Sequence of chain 25.A:
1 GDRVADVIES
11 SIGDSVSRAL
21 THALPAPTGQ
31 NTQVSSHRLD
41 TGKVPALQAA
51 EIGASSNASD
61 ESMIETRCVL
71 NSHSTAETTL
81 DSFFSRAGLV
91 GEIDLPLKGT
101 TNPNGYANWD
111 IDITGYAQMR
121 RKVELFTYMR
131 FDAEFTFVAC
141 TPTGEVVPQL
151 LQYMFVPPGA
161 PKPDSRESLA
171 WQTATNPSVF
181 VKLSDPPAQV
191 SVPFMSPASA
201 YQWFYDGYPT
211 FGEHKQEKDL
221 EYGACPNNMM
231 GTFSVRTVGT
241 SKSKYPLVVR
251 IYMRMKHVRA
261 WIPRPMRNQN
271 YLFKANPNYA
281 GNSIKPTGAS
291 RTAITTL

Binding-site contacts:
Ligand atom CAE contacts residue ASP112 of chain 25.A at 3.6 Å.
Ligand atom CAD contacts residue GLN202 of chain 25.A at 3.6 Å.
Ligand atom NAY contacts residue TRP203 of chain 25.A at 3.7 Å.
Ligand atom CAF contacts residue GLN202 of chain 25.A at 3.6 Å.
Ligand atom CAL contacts residue ILE111 of chain 25.A at 3.5 Å (hydrophobic).
Ligand atom CAT contacts residue TRP203 of chain 25.A at 3.4 Å (hydrophobic).
Ligand atom OAS contacts residue VAL192 of chain 25.A at 3.9 Å.
Ligand atom CAQ contacts residue TYR201 of chain 25.A at 3.7 Å (hydrophobic).
Ligand atom CAF contacts residue ASN228 of chain 25.A at 3.2 Å.
Ligand atom CAM contacts residue MET195 of chain 25.A at 4.0 Å (hydrophobic).
Ligand atom CAA contacts residue PHE135 of chain 25.A at 3.8 Å (hydrophobic).
Ligand atom CAQ contacts residue TRP203 of chain 25.A at 3.4 Å (hydrophobic).
Ligand atom CAL contacts residue PHE135 of chain 25.A at 3.7 Å (hydrophobic).
Ligand atom CAV contacts residue VAL192 of chain 25.A at 3.9 Å (hydrophobic).
Ligand atom CAX contacts residue ILE111 of chain 25.A at 3.9 Å (hydrophobic).
Ligand atom CAI contacts residue PHE155 of chain 25.A at 3.5 Å (hydrophobic).
Ligand atom CAI contacts residue ILE24 of chain 25.C at 3.7 Å (hydrophobic).
Ligand atom OAS contacts residue MET195 of chain 25.A at 3.1 Å.
Ligand atom CAK contacts residue PHE155 of chain 25.A at 3.5 Å (hydrophobic).
Ligand atom CAH contacts residue VAL192 of chain 25.A at 3.9 Å (hydrophobic).
Ligand atom CAQ contacts residue ASN228 of chain 25.A at 3.6 Å.
Ligand atom CAE contacts residue THR114 of chain 25.A at 3.5 Å.
Ligand atom CAF contacts residue TRP203 of chain 25.A at 3.6 Å (hydrophobic).
Ligand atom CAW contacts residue TRP203 of chain 25.A at 3.4 Å (hydrophobic).
Ligand atom CAM contacts residue ILE111 of chain 25.A at 3.6 Å (hydrophobic).
Ligand atom CAG contacts residue ASP112 of chain 25.A at 3.5 Å.
Ligand atom CAG contacts residue THR114 of chain 25.A at 3.9 Å.
Ligand atom OAB contacts residue ILE113 of chain 25.A at 3.3 Å (h-bond).
Ligand atom OAB contacts residue ASP112 of chain 25.A at 3.6 Å.
Ligand atom CAW contacts residue ASN228 of chain 25.A at 3.7 Å.
Ligand atom CAP contacts residue TYR201 of chain 25.A at 3.5 Å (hydrophobic).
Ligand atom NAZ contacts residue ASN228 of chain 25.A at 3.9 Å.
Ligand atom NAZ contacts residue TRP203 of chain 25.A at 3.2 Å.
Ligand atom CAK contacts residue MET195 of chain 25.A at 3.8 Å (hydrophobic).
Ligand atom CAJ contacts residue PHE135 of chain 25.A at 3.8 Å (hydrophobic).
Ligand atom OAB contacts residue TRP203 of chain 25.A at 3.7 Å.
Ligand atom CAD contacts residue ASN228 of chain 25.A at 3.5 Å.
Ligand atom CAV contacts residue MET195 of chain 25.A at 3.9 Å (hydrophobic).
Ligand atom CAV contacts residue ILE111 of chain 25.A at 3.9 Å (hydrophobic).
Ligand atom CAG contacts residue TRP203 of chain 25.A at 3.9 Å (hydrophobic).

The protein below binds the small molecule below.
Small molecule (SMILES): C[C@H](CCOc1ccc(I)cc1)CCN1CCN(c2ccncc2)C1=O

Sequence of chain 25.C:
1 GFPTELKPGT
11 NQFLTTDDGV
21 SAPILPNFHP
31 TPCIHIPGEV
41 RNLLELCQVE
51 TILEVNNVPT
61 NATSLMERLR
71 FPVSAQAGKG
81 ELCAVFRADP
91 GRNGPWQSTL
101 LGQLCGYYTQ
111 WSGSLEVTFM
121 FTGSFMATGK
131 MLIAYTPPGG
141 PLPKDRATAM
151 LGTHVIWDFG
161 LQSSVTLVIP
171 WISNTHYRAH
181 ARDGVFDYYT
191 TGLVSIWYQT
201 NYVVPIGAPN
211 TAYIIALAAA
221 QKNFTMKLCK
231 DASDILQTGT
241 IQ